The small molecule below binds the protein below.
Small molecule (SMILES): Nc1nc2c(ncn2[C@@H]2O[C@H](CO[P](=O)(O)OP(=O)(O)O)[C@@H](O[P](=O)(O)OP(=O)(O)O)[C@H]2O)c(=O)[nH]1

Binding-site contacts:
Ligand atom O3C contacts residue ARG426 of chain 1.A at 4.5 Å.
Ligand atom N1 contacts residue LYS457 of chain 1.A at 3.8 Å.
Ligand atom N7 contacts residue LYS457 of chain 1.A at 4.0 Å.
Ligand atom C8 contacts residue TYR461 of chain 1.A at 4.2 Å (hydrophobic).
Ligand atom C6 contacts residue LYS457 of chain 1.A at 3.0 Å.
Ligand atom O1D contacts residue LEU395 of chain 1.A at 3.7 Å.
Ligand atom O1C contacts residue ARG426 of chain 1.A at 3.1 Å.
Ligand atom O1B contacts residue LYS91 of chain 1.B at 4.4 Å.
Ligand atom O6 contacts residue HIS22 of chain 1.B at 3.8 Å.
Ligand atom C5 contacts residue LYS457 of chain 1.A at 3.7 Å.
Ligand atom PC contacts residue ARG426 of chain 1.A at 4.4 Å.
Ligand atom O2' contacts residue TYR461 of chain 1.A at 4.2 Å.
Ligand atom O6 contacts residue LYS457 of chain 1.A at 2.3 Å (salt-bridge).

Sequence of chain 1.B:
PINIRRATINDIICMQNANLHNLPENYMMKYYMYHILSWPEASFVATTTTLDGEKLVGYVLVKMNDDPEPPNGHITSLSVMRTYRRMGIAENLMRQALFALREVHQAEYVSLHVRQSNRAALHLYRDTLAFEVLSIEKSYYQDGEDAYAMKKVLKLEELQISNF

Sequence of chain 1.A:
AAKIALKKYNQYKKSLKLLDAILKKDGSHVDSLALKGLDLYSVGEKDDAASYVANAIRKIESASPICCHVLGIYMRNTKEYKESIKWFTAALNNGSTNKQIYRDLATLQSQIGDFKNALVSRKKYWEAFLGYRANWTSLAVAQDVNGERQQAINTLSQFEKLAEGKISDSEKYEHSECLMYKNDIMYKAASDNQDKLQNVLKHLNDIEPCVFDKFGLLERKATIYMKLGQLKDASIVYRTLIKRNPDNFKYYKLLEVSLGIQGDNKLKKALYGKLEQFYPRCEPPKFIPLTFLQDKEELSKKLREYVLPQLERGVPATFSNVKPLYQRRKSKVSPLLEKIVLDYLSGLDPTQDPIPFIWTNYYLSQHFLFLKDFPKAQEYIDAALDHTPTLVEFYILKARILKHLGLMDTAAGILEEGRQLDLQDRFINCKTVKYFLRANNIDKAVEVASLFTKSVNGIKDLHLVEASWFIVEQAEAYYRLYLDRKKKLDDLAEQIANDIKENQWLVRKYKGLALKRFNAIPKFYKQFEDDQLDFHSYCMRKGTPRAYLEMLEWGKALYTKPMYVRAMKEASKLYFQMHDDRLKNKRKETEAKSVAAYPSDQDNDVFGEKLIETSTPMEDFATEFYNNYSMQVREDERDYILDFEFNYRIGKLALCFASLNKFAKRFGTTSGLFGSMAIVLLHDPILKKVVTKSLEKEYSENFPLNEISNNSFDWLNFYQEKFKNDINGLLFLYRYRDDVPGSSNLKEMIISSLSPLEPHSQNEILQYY